Binding-site contacts:
Ligand atom O3 contacts residue MET2 of chain 1.B at 3.7 Å.
Ligand atom O1 contacts residue LYS32 of chain 1.B at 3.0 Å (salt-bridge).
Ligand atom C7 contacts residue HIS62 of chain 1.B at 3.6 Å.
Ligand atom C5 contacts residue HIS62 of chain 1.B at 3.5 Å.
Ligand atom O4 contacts residue PRO1 of chain 1.B at 3.6 Å.
Ligand atom C2 contacts residue PRO1 of chain 1.B at 2.9 Å (hydrophobic).
Ligand atom C6 contacts residue EN11 of chain 1.I at 0.5 Å.
Ligand atom O2 contacts residue EN11 of chain 1.I at 0.7 Å (h-bond).
Ligand atom C5 contacts residue PRO1 of chain 1.B at 3.2 Å (hydrophobic).
Ligand atom C6 contacts residue HIS62 of chain 1.B at 3.5 Å.
Ligand atom C4 contacts residue EN11 of chain 1.I at 1.1 Å.
Ligand atom C2 contacts residue EN11 of chain 1.I at 0.7 Å.
Ligand atom C9 contacts residue EN11 of chain 1.I at 1.2 Å.
Ligand atom C6 contacts residue SER63 of chain 1.B at 3.5 Å.
Ligand atom O1 contacts residue SER63 of chain 1.B at 3.5 Å (h-bond).
Ligand atom C1 contacts residue ILE64 of chain 1.B at 3.8 Å (hydrophobic).
Ligand atom O3 contacts residue ASN97 of chain 1.A at 2.5 Å (h-bond).
Ligand atom O3 contacts residue EN11 of chain 1.I at 0.1 Å (h-bond).
Ligand atom C9 contacts residue MET2 of chain 1.B at 3.7 Å (hydrophobic).
Ligand atom C9 contacts residue PRO1 of chain 1.B at 3.0 Å (hydrophobic).
Ligand atom C7 contacts residue EN11 of chain 1.I at 0.3 Å.
Ligand atom C9 contacts residue TYR95 of chain 1.A at 3.6 Å (hydrophobic).
Ligand atom C3 contacts residue PRO1 of chain 1.B at 1.5 Å (hydrophobic).
Ligand atom C8 contacts residue MET2 of chain 1.B at 3.4 Å (hydrophobic).
Ligand atom O4 contacts residue EN11 of chain 1.I at 0.6 Å.
Ligand atom O1 contacts residue PRO1 of chain 1.B at 3.8 Å.
Ligand atom O1 contacts residue EN11 of chain 1.I at 1.2 Å (h-bond).
Ligand atom C5 contacts residue EN11 of chain 1.I at 0.9 Å.
Ligand atom O2 contacts residue LYS32 of chain 1.B at 2.8 Å (salt-bridge).
Ligand atom C5 contacts residue SER63 of chain 1.B at 3.3 Å.
Ligand atom C1 contacts residue LYS32 of chain 1.B at 3.2 Å.
Ligand atom C3 contacts residue EN11 of chain 1.I at 1.8 Å.
Ligand atom C1 contacts residue EN11 of chain 1.I at 0.7 Å.
Ligand atom O3 contacts residue MET101 of chain 1.B at 3.7 Å.
Ligand atom O3 contacts residue HIS62 of chain 1.B at 3.2 Å.
Ligand atom O1 contacts residue ILE64 of chain 1.B at 2.7 Å (h-bond).
Ligand atom C4 contacts residue PRO1 of chain 1.B at 2.5 Å (hydrophobic).
Ligand atom C5 contacts residue ILE64 of chain 1.B at 3.4 Å (hydrophobic).
Ligand atom C7 contacts residue ASN97 of chain 1.A at 3.6 Å.
Ligand atom C8 contacts residue EN11 of chain 1.I at 0.8 Å.

Sequence of chain 1.B:
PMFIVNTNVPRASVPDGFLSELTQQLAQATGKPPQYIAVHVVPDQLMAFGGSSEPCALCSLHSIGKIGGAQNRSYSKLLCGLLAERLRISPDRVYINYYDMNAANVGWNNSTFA

Sequence of chain 1.A:
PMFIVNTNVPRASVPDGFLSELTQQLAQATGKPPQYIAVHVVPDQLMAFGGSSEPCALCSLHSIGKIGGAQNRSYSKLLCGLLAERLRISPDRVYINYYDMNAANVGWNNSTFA

The small molecule below binds the protein below.
Small molecule (SMILES): O=C(O)C(=O)Cc1ccc(O)cc1